Sequence of chain 1.A:
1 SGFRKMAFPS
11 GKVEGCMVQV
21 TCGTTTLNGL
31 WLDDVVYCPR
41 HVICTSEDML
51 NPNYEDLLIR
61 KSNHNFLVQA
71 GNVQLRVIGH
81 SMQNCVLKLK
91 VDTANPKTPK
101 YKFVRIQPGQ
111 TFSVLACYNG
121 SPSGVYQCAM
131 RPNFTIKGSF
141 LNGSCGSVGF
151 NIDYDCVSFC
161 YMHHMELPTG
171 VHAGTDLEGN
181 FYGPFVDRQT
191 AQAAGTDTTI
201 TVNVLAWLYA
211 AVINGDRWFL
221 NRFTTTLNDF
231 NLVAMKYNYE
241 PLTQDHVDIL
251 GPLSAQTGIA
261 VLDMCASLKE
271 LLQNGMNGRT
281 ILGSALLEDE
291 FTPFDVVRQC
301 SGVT

Binding-site contacts:
Ligand atom N2 contacts residue GLU166 of chain 1.A at 3.9 Å.
Ligand atom C8 contacts residue PHE140 of chain 1.A at 3.3 Å (hydrophobic).
Ligand atom C14 contacts residue MET165 of chain 1.A at 3.8 Å (hydrophobic).
Ligand atom N1 contacts residue ASN142 of chain 1.A at 3.9 Å.
Ligand atom C2 contacts residue ASN142 of chain 1.A at 3.9 Å.
Ligand atom C contacts residue MET49 of chain 1.A at 3.7 Å (hydrophobic).
Ligand atom C15 contacts residue HIS41 of chain 1.A at 3.5 Å.
Ligand atom C14 contacts residue HIS41 of chain 1.A at 3.9 Å.
Ligand atom C8 contacts residue GLU166 of chain 1.A at 3.6 Å.
Ligand atom C6 contacts residue GLU166 of chain 1.A at 3.9 Å.
Ligand atom C contacts residue THR45 of chain 1.A at 3.9 Å.
Ligand atom C9 contacts residue GLU166 of chain 1.A at 3.9 Å.
Ligand atom C13 contacts residue MET49 of chain 1.A at 3.5 Å (hydrophobic).
Ligand atom O contacts residue ASN142 of chain 1.A at 3.4 Å (h-bond).
Ligand atom C4 contacts residue ASN142 of chain 1.A at 3.5 Å.
Ligand atom C12 contacts residue MET49 of chain 1.A at 3.7 Å (hydrophobic).
Ligand atom O contacts residue CYS145 of chain 1.A at 2.7 Å (h-bond).
Ligand atom C9 contacts residue HIS163 of chain 1.A at 3.6 Å.
Ligand atom C12 contacts residue GLN189 of chain 1.A at 3.4 Å.
Ligand atom N contacts residue HIS41 of chain 1.A at 3.9 Å.
Ligand atom C7 contacts residue PHE140 of chain 1.A at 3.7 Å (hydrophobic).
Ligand atom C7 contacts residue LEU141 of chain 1.A at 3.6 Å (hydrophobic).
Ligand atom C2 contacts residue HIS41 of chain 1.A at 3.7 Å.
Ligand atom C7 contacts residue GLU166 of chain 1.A at 3.5 Å.
Ligand atom C14 contacts residue HIS164 of chain 1.A at 3.5 Å.
Ligand atom C15 contacts residue HIS164 of chain 1.A at 3.3 Å.
Ligand atom C contacts residue CYS44 of chain 1.A at 3.2 Å (hydrophobic).
Ligand atom C contacts residue HIS41 of chain 1.A at 3.5 Å.
Ligand atom C9 contacts residue CYS145 of chain 1.A at 3.6 Å (hydrophobic).
Ligand atom C4 contacts residue CYS145 of chain 1.A at 3.8 Å (hydrophobic).
Ligand atom C14 contacts residue MET49 of chain 1.A at 3.7 Å (hydrophobic).
Ligand atom C7 contacts residue ASN142 of chain 1.A at 3.7 Å.
Ligand atom C11 contacts residue GLN189 of chain 1.A at 3.7 Å.
Ligand atom N2 contacts residue SER144 of chain 1.A at 3.9 Å.
Ligand atom O contacts residue HIS41 of chain 1.A at 3.9 Å.
Ligand atom C13 contacts residue MET165 of chain 1.A at 3.8 Å (hydrophobic).
Ligand atom N2 contacts residue HIS163 of chain 1.A at 2.8 Å (h-bond).
Ligand atom C8 contacts residue LEU141 of chain 1.A at 3.8 Å (hydrophobic).
Ligand atom C1 contacts residue MET49 of chain 1.A at 3.9 Å (hydrophobic).
Ligand atom C8 contacts residue HIS163 of chain 1.A at 3.8 Å.

A protein and the small-molecule ligand that binds it are described below.
Small molecule (SMILES): CNCC[C@H](C(=O)Nc1cccnc1)c1ccccc1